Sequence of chain 1.C:
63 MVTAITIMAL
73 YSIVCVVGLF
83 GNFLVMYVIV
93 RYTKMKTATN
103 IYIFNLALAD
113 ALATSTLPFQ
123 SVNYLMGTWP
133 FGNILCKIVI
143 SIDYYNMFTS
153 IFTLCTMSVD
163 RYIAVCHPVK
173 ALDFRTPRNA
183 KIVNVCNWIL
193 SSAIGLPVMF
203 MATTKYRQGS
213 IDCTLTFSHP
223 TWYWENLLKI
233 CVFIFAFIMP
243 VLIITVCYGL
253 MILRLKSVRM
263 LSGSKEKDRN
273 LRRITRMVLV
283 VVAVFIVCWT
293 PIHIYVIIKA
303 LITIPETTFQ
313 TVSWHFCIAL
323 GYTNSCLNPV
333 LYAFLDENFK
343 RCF

A small-molecule ligand and the protein it binds are described below.
Small molecule (SMILES): [H]/N=C(\N)NCCCCCCN(C(=O)CC)C1CCN(CCc2ccccc2)CC1

Binding-site contacts:
Ligand atom C08 contacts residue TRP291 of chain 1.C at 4.2 Å (hydrophobic).
Ligand atom C10 contacts residue GLY323 of chain 1.C at 4.1 Å.
Ligand atom C07 contacts residue TYR324 of chain 1.C at 3.9 Å (hydrophobic).
Ligand atom N14 contacts residue SER327 of chain 1.C at 3.0 Å (h-bond).
Ligand atom C21 contacts residue ILE142 of chain 1.C at 4.1 Å (hydrophobic).
Ligand atom C23 contacts residue ILE142 of chain 1.C at 3.7 Å (hydrophobic).
Ligand atom C20 contacts residue GLN122 of chain 1.C at 3.2 Å.
Ligand atom N13 contacts residue ALA115 of chain 1.C at 3.7 Å.
Ligand atom N18 contacts residue ASP145 of chain 1.C at 3.5 Å (salt-bridge).
Ligand atom N14 contacts residue GLY323 of chain 1.C at 3.9 Å.
Ligand atom C17 contacts residue ASP145 of chain 1.C at 3.1 Å.
Ligand atom C10 contacts residue TYR324 of chain 1.C at 3.6 Å (hydrophobic).
Ligand atom C05 contacts residue MET149 of chain 1.C at 3.4 Å (hydrophobic).
Ligand atom C22 contacts residue ILE142 of chain 1.C at 3.5 Å (hydrophobic).
Ligand atom N13 contacts residue SER152 of chain 1.C at 3.7 Å.
Ligand atom C16 contacts residue ASP145 of chain 1.C at 3.2 Å.
Ligand atom C20 contacts residue ASP145 of chain 1.C at 3.2 Å.
Ligand atom N11 contacts residue TRP291 of chain 1.C at 4.1 Å.
Ligand atom N04 contacts residue MET149 of chain 1.C at 3.8 Å.
Ligand atom C03 contacts residue MET149 of chain 1.C at 4.2 Å (hydrophobic).
Ligand atom C23 contacts residue VAL141 of chain 1.C at 3.8 Å (hydrophobic).
Ligand atom C12 contacts residue TRP291 of chain 1.C at 4.1 Å (hydrophobic).
Ligand atom C21 contacts residue GLN122 of chain 1.C at 3.3 Å.
Ligand atom C01 contacts residue HIS295 of chain 1.C at 3.6 Å.
Ligand atom C06 contacts residue ILE320 of chain 1.C at 3.7 Å (hydrophobic).
Ligand atom N13 contacts residue ASP112 of chain 1.C at 3.9 Å.
Ligand atom C17 contacts residue TYR146 of chain 1.C at 3.6 Å (hydrophobic).
Ligand atom N11 contacts residue TYR324 of chain 1.C at 4.0 Å.
Ligand atom C22 contacts residue VAL141 of chain 1.C at 4.0 Å (hydrophobic).
Ligand atom C22 contacts residue GLN122 of chain 1.C at 3.5 Å.
Ligand atom C12 contacts residue SER327 of chain 1.C at 3.4 Å.
Ligand atom N13 contacts residue SER327 of chain 1.C at 3.2 Å (h-bond).
Ligand atom N13 contacts residue ASN148 of chain 1.C at 3.9 Å.
Ligand atom N14 contacts residue TRP291 of chain 1.C at 3.8 Å.
Ligand atom C07 contacts residue ILE320 of chain 1.C at 4.1 Å (hydrophobic).
Ligand atom C10 contacts residue TRP291 of chain 1.C at 3.7 Å (hydrophobic).
Ligand atom C19 contacts residue ASP145 of chain 1.C at 4.0 Å.
Ligand atom C09 contacts residue TYR324 of chain 1.C at 3.5 Å (hydrophobic).
Ligand atom C16 contacts residue TYR146 of chain 1.C at 4.0 Å (hydrophobic).
Ligand atom C26 contacts residue GLN122 of chain 1.C at 4.0 Å.